Binding-site contacts:
Ligand atom O2G contacts residue MG1 of chain 1.U at 1.9 Å.
Ligand atom O6 contacts residue TYR100 of chain 1.D at 3.6 Å.
Ligand atom O3G contacts residue GLY37 of chain 1.D at 3.1 Å.
Ligand atom O2G contacts residue HIS205 of chain 1.D at 3.5 Å (h-bond).
Ligand atom O6 contacts residue ILE103 of chain 1.D at 2.9 Å (h-bond).
Ligand atom C2 contacts residue ILE103 of chain 1.D at 3.4 Å (hydrophobic).
Ligand atom C6 contacts residue ILE103 of chain 1.D at 3.5 Å (hydrophobic).
Ligand atom PG contacts residue MG1 of chain 1.V at 3.3 Å.
Ligand atom O1A contacts residue MG1 of chain 1.U at 1.8 Å.
Ligand atom N3B contacts residue MG1 of chain 1.V at 3.6 Å.
Ligand atom PB contacts residue MG1 of chain 1.U at 3.5 Å.
Ligand atom N7 contacts residue TYR100 of chain 1.D at 2.6 Å (h-bond).
Ligand atom O1B contacts residue ASP219 of chain 1.D at 2.5 Å (salt-bridge).
Ligand atom N3 contacts residue PHE107 of chain 1.D at 3.5 Å.
Ligand atom PA contacts residue ASP219 of chain 1.D at 3.5 Å.
Ligand atom O1G contacts residue ASP219 of chain 1.D at 3.4 Å (salt-bridge).
Ligand atom PB contacts residue ASP219 of chain 1.D at 3.4 Å.
Ligand atom O2A contacts residue ASP219 of chain 1.D at 3.4 Å.
Ligand atom PA contacts residue MG1 of chain 1.U at 3.0 Å.
Ligand atom N3B contacts residue GLY37 of chain 1.D at 3.5 Å.
Ligand atom C5 contacts residue ILE50 of chain 1.D at 3.6 Å (hydrophobic).
Ligand atom O2G contacts residue 84G1 of chain 1.S at 3.3 Å.
Ligand atom C8 contacts residue TYR100 of chain 1.D at 3.4 Å (hydrophobic).
Ligand atom PB contacts residue MG1 of chain 1.V at 3.3 Å.
Ligand atom N7 contacts residue ILE50 of chain 1.D at 3.6 Å.
Ligand atom N3B contacts residue MG1 of chain 1.U at 3.1 Å.
Ligand atom O2G contacts residue ASP219 of chain 1.D at 3.1 Å (salt-bridge).
Ligand atom O3A contacts residue MG1 of chain 1.U at 3.4 Å.
Ligand atom O2A contacts residue LYS52 of chain 1.D at 3.2 Å (salt-bridge).
Ligand atom N1 contacts residue ILE103 of chain 1.D at 2.8 Å (h-bond).
Ligand atom O3G contacts residue 84G1 of chain 1.S at 2.7 Å (h-bond).
Ligand atom N2 contacts residue ILE103 of chain 1.D at 3.1 Å (h-bond).
Ligand atom O1G contacts residue MG1 of chain 1.V at 2.3 Å.
Ligand atom O1B contacts residue LYS52 of chain 1.D at 3.1 Å (salt-bridge).
Ligand atom O2B contacts residue SER40 of chain 1.D at 2.7 Å (h-bond).
Ligand atom O1B contacts residue MG1 of chain 1.U at 3.5 Å.
Ligand atom O1A contacts residue ASP219 of chain 1.D at 2.9 Å (salt-bridge).
Ligand atom PG contacts residue MG1 of chain 1.U at 3.0 Å.
Ligand atom PG contacts residue 84G1 of chain 1.S at 3.6 Å.
Ligand atom O1B contacts residue MG1 of chain 1.V at 1.9 Å.

Sequence of chain 1.D:
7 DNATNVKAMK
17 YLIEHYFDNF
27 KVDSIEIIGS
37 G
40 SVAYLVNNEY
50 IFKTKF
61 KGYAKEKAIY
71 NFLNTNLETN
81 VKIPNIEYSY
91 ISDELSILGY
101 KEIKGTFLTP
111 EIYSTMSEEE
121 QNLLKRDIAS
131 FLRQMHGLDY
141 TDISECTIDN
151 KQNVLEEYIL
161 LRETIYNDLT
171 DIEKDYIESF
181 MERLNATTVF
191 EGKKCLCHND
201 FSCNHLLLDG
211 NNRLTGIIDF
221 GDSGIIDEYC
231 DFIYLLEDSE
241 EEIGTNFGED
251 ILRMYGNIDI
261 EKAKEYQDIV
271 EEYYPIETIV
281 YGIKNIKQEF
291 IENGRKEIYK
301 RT

The small molecule below binds the protein below.
Small molecule (SMILES): Nc1nc2c(ncn2[C@@H]2O[C@H](CO[P](=O)(O)O[P](=O)(O)NP(=O)(O)O)[C@@H](O)[C@H]2O)c(=O)[nH]1